Binding-site contacts:
Ligand atom O10 contacts residue THR423 of chain 1.B at 4.0 Å.
Ligand atom C6 contacts residue FMT1 of chain 1.Z at 3.4 Å.
Ligand atom C2 contacts residue LEU437 of chain 1.B at 3.6 Å (hydrophobic).
Ligand atom N9 contacts residue LEU96 of chain 1.B at 3.4 Å.
Ligand atom C1 contacts residue SER566 of chain 1.B at 3.6 Å.
Ligand atom C6 contacts residue VAL94 of chain 1.B at 4.0 Å (hydrophobic).
Ligand atom C4 contacts residue LEU96 of chain 1.B at 3.8 Å (hydrophobic).
Ligand atom C1 contacts residue FMT1 of chain 1.Z at 3.4 Å.
Ligand atom C1 contacts residue TYR435 of chain 1.B at 3.6 Å (hydrophobic).
Ligand atom O7 contacts residue ASN521 of chain 1.B at 3.4 Å (h-bond).
Ligand atom C5 contacts residue LEU96 of chain 1.B at 3.7 Å (hydrophobic).
Ligand atom O7 contacts residue FMT1 of chain 1.Z at 2.6 Å (h-bond).
Ligand atom O7 contacts residue HIS523 of chain 1.B at 3.2 Å.
Ligand atom O11 contacts residue LYS190 of chain 1.B at 3.7 Å.
Ligand atom C3 contacts residue GLY565 of chain 1.B at 3.5 Å.
Ligand atom C5 contacts residue ILE362 of chain 1.B at 3.7 Å (hydrophobic).
Ligand atom O11 contacts residue VAL364 of chain 1.B at 3.4 Å.
Ligand atom O11 contacts residue GLY565 of chain 1.B at 3.3 Å.
Ligand atom O8 contacts residue LEU437 of chain 1.B at 3.3 Å.
Ligand atom N9 contacts residue VAL364 of chain 1.B at 3.4 Å.
Ligand atom C3 contacts residue SER566 of chain 1.B at 3.6 Å.
Ligand atom C3 contacts residue THR423 of chain 1.B at 3.7 Å.
Ligand atom N9 contacts residue THR423 of chain 1.B at 3.6 Å.
Ligand atom O8 contacts residue SER566 of chain 1.B at 3.7 Å.
Ligand atom O10 contacts residue PHE194 of chain 1.B at 3.7 Å.
Ligand atom O7 contacts residue SER566 of chain 1.B at 3.8 Å.
Ligand atom O8 contacts residue GLN310 of chain 1.B at 2.9 Å (h-bond).
Ligand atom C5 contacts residue THR423 of chain 1.B at 4.0 Å.
Ligand atom C6 contacts residue TYR435 of chain 1.B at 3.9 Å (hydrophobic).
Ligand atom C2 contacts residue SER566 of chain 1.B at 3.6 Å.
Ligand atom C3 contacts residue LEU437 of chain 1.B at 3.5 Å (hydrophobic).
Ligand atom O7 contacts residue TYR435 of chain 1.B at 3.3 Å.
Ligand atom O10 contacts residue LEU96 of chain 1.B at 3.1 Å.
Ligand atom O8 contacts residue GLY565 of chain 1.B at 3.5 Å (h-bond).
Ligand atom C2 contacts residue GLY565 of chain 1.B at 3.8 Å.
Ligand atom O11 contacts residue LEU96 of chain 1.B at 3.9 Å.
Ligand atom C4 contacts residue THR423 of chain 1.B at 3.6 Å.
Ligand atom O8 contacts residue HIS523 of chain 1.B at 3.3 Å.
Ligand atom O11 contacts residue THR423 of chain 1.B at 4.0 Å.
Ligand atom O10 contacts residue VAL364 of chain 1.B at 3.0 Å.

The protein below binds the small molecule below.
Small molecule (SMILES): O=[N+]([O-])c1ccc(O)c(O)c1

Sequence of chain 1.B:
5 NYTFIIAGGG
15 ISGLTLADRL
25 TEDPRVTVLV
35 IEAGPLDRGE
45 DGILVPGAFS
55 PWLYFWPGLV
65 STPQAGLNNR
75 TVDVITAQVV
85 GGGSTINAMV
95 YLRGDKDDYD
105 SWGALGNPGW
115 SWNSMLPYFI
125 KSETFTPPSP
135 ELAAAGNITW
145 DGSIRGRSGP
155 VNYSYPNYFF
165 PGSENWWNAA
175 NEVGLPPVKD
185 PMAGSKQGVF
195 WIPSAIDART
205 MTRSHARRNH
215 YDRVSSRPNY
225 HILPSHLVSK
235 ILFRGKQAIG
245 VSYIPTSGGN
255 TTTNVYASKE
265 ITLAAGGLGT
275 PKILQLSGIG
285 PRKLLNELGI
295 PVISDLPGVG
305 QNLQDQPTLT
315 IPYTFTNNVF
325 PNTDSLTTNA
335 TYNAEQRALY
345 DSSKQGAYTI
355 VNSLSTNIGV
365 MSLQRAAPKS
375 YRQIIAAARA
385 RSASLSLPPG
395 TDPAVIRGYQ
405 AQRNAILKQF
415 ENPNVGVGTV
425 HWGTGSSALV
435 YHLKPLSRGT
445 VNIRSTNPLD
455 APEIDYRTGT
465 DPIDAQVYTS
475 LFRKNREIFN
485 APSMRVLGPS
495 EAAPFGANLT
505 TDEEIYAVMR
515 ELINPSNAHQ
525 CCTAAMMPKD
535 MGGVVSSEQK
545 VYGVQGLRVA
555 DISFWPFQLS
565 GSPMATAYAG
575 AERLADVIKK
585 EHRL